This protein binds this small molecule.
Small molecule (SMILES): CC(=O)N[C@H]1[C@H](O[C@H]2[C@H](O)[C@@H](NC(C)=O)CO[C@@H]2CO)O[C@H](CO)[C@@H](O[C@@H]2O[C@H](CO)[C@@H](O)[C@H](O)[C@@H]2O)[C@@H]1O

Binding-site contacts:
Ligand atom C5 contacts residue ASN78 of chain 38.E at 3.5 Å.
Ligand atom C8 contacts residue TYR23 of chain 38.E at 3.3 Å (hydrophobic).
Ligand atom C7 contacts residue ASN78 of chain 38.E at 3.9 Å.
Ligand atom C3 contacts residue ASN78 of chain 38.E at 4.0 Å.
Ligand atom C1 contacts residue ASN78 of chain 38.E at 1.4 Å.
Ligand atom C5 contacts residue VAL68 of chain 38.E at 4.4 Å (hydrophobic).
Ligand atom O5 contacts residue SER80 of chain 38.E at 4.1 Å.
Ligand atom C6 contacts residue VAL68 of chain 38.E at 3.1 Å (hydrophobic).
Ligand atom O6 contacts residue VAL68 of chain 38.E at 3.8 Å.
Ligand atom O7 contacts residue ASN78 of chain 38.E at 4.0 Å.
Ligand atom C4 contacts residue ASN78 of chain 38.E at 4.2 Å.
Ligand atom C5 contacts residue SER80 of chain 38.E at 4.0 Å.
Ligand atom C1 contacts residue ALA69 of chain 38.E at 4.3 Å (hydrophobic).
Ligand atom C1 contacts residue SER80 of chain 38.E at 3.8 Å.
Ligand atom C6 contacts residue ASN78 of chain 38.E at 4.5 Å.
Ligand atom O5 contacts residue ALA69 of chain 38.E at 3.5 Å.
Ligand atom C7 contacts residue TYR23 of chain 38.E at 4.0 Å (hydrophobic).
Ligand atom C6 contacts residue ALA69 of chain 38.E at 4.1 Å (hydrophobic).
Ligand atom O5 contacts residue ASN78 of chain 38.E at 2.2 Å (h-bond).
Ligand atom C2 contacts residue ASN78 of chain 38.E at 2.7 Å.
Ligand atom O7 contacts residue TYR23 of chain 38.E at 4.2 Å.
Ligand atom C5 contacts residue ALA69 of chain 38.E at 4.4 Å (hydrophobic).
Ligand atom N2 contacts residue ASN78 of chain 38.E at 3.2 Å (h-bond).
Ligand atom O6 contacts residue ALA69 of chain 38.E at 4.0 Å.

Sequence of chain 38.E:
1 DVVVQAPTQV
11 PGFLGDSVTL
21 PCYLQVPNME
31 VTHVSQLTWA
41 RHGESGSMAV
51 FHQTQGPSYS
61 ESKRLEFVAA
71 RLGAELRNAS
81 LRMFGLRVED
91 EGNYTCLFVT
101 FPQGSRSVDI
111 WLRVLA